The small molecule below binds the protein below.
Small molecule (SMILES): CC(=O)N[C@H]1[C@H](O[C@H]2[C@H](O)[C@@H](NC(C)=O)CO[C@@H]2CO)O[C@H](CO)[C@@H](O)[C@@H]1O

Sequence of chain 1.C:
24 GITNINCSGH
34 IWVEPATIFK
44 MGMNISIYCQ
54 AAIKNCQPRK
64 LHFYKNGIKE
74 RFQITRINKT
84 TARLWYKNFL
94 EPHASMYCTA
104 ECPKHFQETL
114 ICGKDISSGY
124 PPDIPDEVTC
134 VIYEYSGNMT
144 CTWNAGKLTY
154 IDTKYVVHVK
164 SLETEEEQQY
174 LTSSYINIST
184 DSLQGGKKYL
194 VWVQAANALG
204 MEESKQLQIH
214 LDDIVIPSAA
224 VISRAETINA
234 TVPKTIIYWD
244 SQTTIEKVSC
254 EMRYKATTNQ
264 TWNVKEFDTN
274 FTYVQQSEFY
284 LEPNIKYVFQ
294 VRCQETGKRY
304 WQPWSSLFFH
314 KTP

Binding-site contacts:
Ligand atom C2 contacts residue ASN47 of chain 1.C at 2.5 Å.
Ligand atom C3 contacts residue ASN47 of chain 1.C at 3.8 Å.
Ligand atom C6 contacts residue LYS90 of chain 1.C at 3.8 Å.
Ligand atom O4 contacts residue LYS90 of chain 1.C at 4.3 Å.
Ligand atom O6 contacts residue TRP88 of chain 1.C at 4.4 Å.
Ligand atom O5 contacts residue LYS90 of chain 1.C at 4.3 Å.
Ligand atom C5 contacts residue LYS90 of chain 1.C at 3.5 Å.
Ligand atom C6 contacts residue TRP88 of chain 1.C at 4.4 Å (hydrophobic).
Ligand atom C1 contacts residue ASN47 of chain 1.C at 1.4 Å.
Ligand atom O5 contacts residue ASN47 of chain 1.C at 2.3 Å (h-bond).
Ligand atom O5 contacts residue TRP88 of chain 1.C at 3.8 Å.
Ligand atom C8 contacts residue ASN47 of chain 1.C at 4.2 Å.
Ligand atom C7 contacts residue ASN47 of chain 1.C at 3.1 Å.
Ligand atom C4 contacts residue LYS90 of chain 1.C at 4.5 Å.
Ligand atom C5 contacts residue ASN47 of chain 1.C at 3.6 Å.
Ligand atom C8 contacts residue MET46 of chain 1.C at 4.3 Å (hydrophobic).
Ligand atom C1 contacts residue TRP88 of chain 1.C at 4.5 Å (hydrophobic).
Ligand atom N2 contacts residue ASN47 of chain 1.C at 3.0 Å (h-bond).
Ligand atom C4 contacts residue ASN47 of chain 1.C at 4.2 Å.
Ligand atom O7 contacts residue ASN47 of chain 1.C at 2.8 Å (h-bond).